A small-molecule ligand and the protein it binds are described below.
Small molecule (SMILES): O=C(NCCN1CCOCC1)c1cc(O[C@H]2O[C@H](CO)[C@H](O)[C@H](O)[C@H]2O)cc([N+](=O)[O-])c1

Sequence of chain 1.C:
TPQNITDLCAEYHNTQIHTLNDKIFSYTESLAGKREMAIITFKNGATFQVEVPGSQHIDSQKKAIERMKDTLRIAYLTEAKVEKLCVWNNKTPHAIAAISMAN

Sequence of chain 1.B:
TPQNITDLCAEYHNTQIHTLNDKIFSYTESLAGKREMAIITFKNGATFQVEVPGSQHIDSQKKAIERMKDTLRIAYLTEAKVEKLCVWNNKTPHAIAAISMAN

Binding-site contacts:
Ligand atom C8' contacts residue GLY33 of chain 1.C at 3.5 Å.
Ligand atom O6 contacts residue TRP88 of chain 1.B at 3.8 Å.
Ligand atom C4 contacts residue LYS91 of chain 1.B at 3.8 Å.
Ligand atom C3 contacts residue ASN90 of chain 1.B at 3.6 Å.
Ligand atom O3' contacts residue ALA32 of chain 1.C at 4.0 Å.
Ligand atom C4 contacts residue TRP88 of chain 1.B at 3.5 Å (hydrophobic).
Ligand atom C6' contacts residue TRP88 of chain 1.B at 4.0 Å (hydrophobic).
Ligand atom C6 contacts residue GLU51 of chain 1.B at 4.0 Å.
Ligand atom O5 contacts residue GLN56 of chain 1.B at 3.6 Å (h-bond).
Ligand atom C7' contacts residue GLY33 of chain 1.C at 3.7 Å.
Ligand atom C2 contacts residue LYS91 of chain 1.B at 3.9 Å.
Ligand atom O1 contacts residue TRP88 of chain 1.B at 3.6 Å.
Ligand atom O3 contacts residue ASN90 of chain 1.B at 2.7 Å (h-bond).
Ligand atom O3' contacts residue TRP88 of chain 1.B at 3.6 Å.
Ligand atom O4 contacts residue GLN56 of chain 1.B at 3.5 Å.
Ligand atom C4 contacts residue GLU51 of chain 1.B at 3.3 Å.
Ligand atom O2 contacts residue ASN90 of chain 1.B at 3.0 Å (h-bond).
Ligand atom C5B contacts residue ILE58 of chain 1.B at 3.3 Å (hydrophobic).
Ligand atom O6 contacts residue GLN61 of chain 1.B at 3.1 Å (h-bond).
Ligand atom C6 contacts residue GLN56 of chain 1.B at 4.0 Å.
Ligand atom O3 contacts residue LYS91 of chain 1.B at 2.7 Å (salt-bridge).
Ligand atom O3' contacts residue GLY33 of chain 1.C at 3.0 Å (h-bond).
Ligand atom O6 contacts residue GLN56 of chain 1.B at 3.5 Å (h-bond).
Ligand atom C6B contacts residue ILE58 of chain 1.B at 4.0 Å (hydrophobic).
Ligand atom O4 contacts residue LYS91 of chain 1.B at 2.9 Å (salt-bridge).
Ligand atom C5 contacts residue TRP88 of chain 1.B at 3.6 Å (hydrophobic).
Ligand atom O4 contacts residue GLU51 of chain 1.B at 2.6 Å (salt-bridge).
Ligand atom N2' contacts residue TYR12 of chain 1.B at 3.7 Å.
Ligand atom C6 contacts residue HIS57 of chain 1.B at 3.5 Å.
Ligand atom O3' contacts residue GLN61 of chain 1.B at 3.7 Å.
Ligand atom C6 contacts residue TRP88 of chain 1.B at 3.7 Å (hydrophobic).
Ligand atom O3' contacts residue TYR12 of chain 1.B at 3.6 Å.
Ligand atom C7' contacts residue TYR12 of chain 1.B at 3.7 Å (hydrophobic).
Ligand atom C7B contacts residue ILE58 of chain 1.B at 3.8 Å (hydrophobic).
Ligand atom C3 contacts residue LYS91 of chain 1.B at 3.6 Å.
Ligand atom N2' contacts residue GLY33 of chain 1.C at 3.2 Å.
Ligand atom C3 contacts residue TRP88 of chain 1.B at 3.6 Å (hydrophobic).
Ligand atom C6B contacts residue GLN56 of chain 1.B at 3.9 Å.
Ligand atom O3 contacts residue TRP88 of chain 1.B at 3.9 Å.
Ligand atom O6 contacts residue HIS57 of chain 1.B at 3.5 Å.